Sequence of chain 1.J:
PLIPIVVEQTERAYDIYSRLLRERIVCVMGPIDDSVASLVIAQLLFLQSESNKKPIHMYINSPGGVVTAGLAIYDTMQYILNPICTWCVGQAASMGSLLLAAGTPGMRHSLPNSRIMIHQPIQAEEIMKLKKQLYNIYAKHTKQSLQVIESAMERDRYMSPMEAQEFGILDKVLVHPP

A small-molecule ligand and the protein it binds are described below.
Small molecule (SMILES): CC[C@H](C)[C@H]1C(=O)N(Cc2cccc3ccccc23)C[C@@H]2N(C(=O)NCc3ccc(Br)cc3)CCC(=O)N12

Sequence of chain 1.K:
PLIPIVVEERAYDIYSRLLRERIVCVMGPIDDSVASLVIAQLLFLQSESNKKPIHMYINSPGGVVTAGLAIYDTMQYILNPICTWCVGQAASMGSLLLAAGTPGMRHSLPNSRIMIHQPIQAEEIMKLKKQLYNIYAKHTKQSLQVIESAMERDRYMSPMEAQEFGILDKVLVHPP

Binding-site contacts:
Ligand atom C38 contacts residue PHE49 of chain 1.J at 3.8 Å (hydrophobic).
Ligand atom C41 contacts residue LEU23 of chain 1.K at 3.5 Å (hydrophobic).
Ligand atom C39 contacts residue PHE49 of chain 1.J at 3.8 Å (hydrophobic).
Ligand atom C37 contacts residue ARG22 of chain 1.K at 3.5 Å.
Ligand atom C27 contacts residue LEU48 of chain 1.J at 3.8 Å (hydrophobic).
Ligand atom C11 contacts residue LEU48 of chain 1.J at 3.7 Å (hydrophobic).
Ligand atom BR1 contacts residue ILE19 of chain 1.K at 3.5 Å.
Ligand atom C26 contacts residue ILE44 of chain 1.J at 4.0 Å (hydrophobic).
Ligand atom C35 contacts residue SER52 of chain 1.J at 3.4 Å.
Ligand atom C28 contacts residue LEU48 of chain 1.J at 3.6 Å (hydrophobic).
Ligand atom O1 contacts residue LEU48 of chain 1.J at 3.9 Å.
Ligand atom C36 contacts residue GLU26 of chain 1.K at 3.4 Å.
Ligand atom BR1 contacts residue ARG22 of chain 1.K at 3.4 Å.
Ligand atom C38 contacts residue ARG22 of chain 1.K at 3.6 Å.
Ligand atom C10 contacts residue LEU48 of chain 1.J at 3.6 Å (hydrophobic).
Ligand atom C41 contacts residue LEU48 of chain 1.J at 3.9 Å (hydrophobic).
Ligand atom C35 contacts residue GLU26 of chain 1.K at 3.4 Å.
Ligand atom C46 contacts residue GLN51 of chain 1.J at 3.7 Å.
Ligand atom N34 contacts residue GLU26 of chain 1.K at 3.0 Å (salt-bridge).
Ligand atom C25 contacts residue THR79 of chain 1.J at 4.0 Å.
Ligand atom C42 contacts residue LEU48 of chain 1.J at 3.8 Å (hydrophobic).
Ligand atom C25 contacts residue LEU114 of chain 1.K at 3.7 Å (hydrophobic).
Ligand atom C37 contacts residue GLU26 of chain 1.K at 3.5 Å.
Ligand atom O32 contacts residue TYR82 of chain 1.J at 3.3 Å (h-bond).
Ligand atom C11 contacts residue GLN51 of chain 1.J at 3.3 Å.
Ligand atom C41 contacts residue PHE49 of chain 1.J at 3.9 Å (hydrophobic).
Ligand atom O32 contacts residue TRP90 of chain 1.K at 3.4 Å.
Ligand atom C28 contacts residue TYR62 of chain 1.K at 4.0 Å (hydrophobic).
Ligand atom C10 contacts residue TYR82 of chain 1.J at 3.9 Å (hydrophobic).
Ligand atom C10 contacts residue GLN51 of chain 1.J at 3.8 Å.
Ligand atom BR1 contacts residue PHE49 of chain 1.J at 3.7 Å.
Ligand atom C29 contacts residue ILE28 of chain 1.K at 3.8 Å (hydrophobic).
Ligand atom C42 contacts residue GLU26 of chain 1.K at 3.9 Å.
Ligand atom C11 contacts residue TYR82 of chain 1.J at 3.5 Å (hydrophobic).
Ligand atom C38 contacts residue GLU26 of chain 1.K at 3.9 Å.
Ligand atom C24 contacts residue TYR82 of chain 1.J at 3.6 Å (hydrophobic).
Ligand atom C36 contacts residue SER52 of chain 1.J at 3.9 Å.
Ligand atom C20 contacts residue TRP90 of chain 1.K at 3.4 Å (hydrophobic).
Ligand atom C37 contacts residue SER52 of chain 1.J at 3.5 Å.
Ligand atom C23 contacts residue TRP90 of chain 1.K at 3.9 Å (hydrophobic).